Binding-site contacts:
Ligand atom C4 contacts residue THR120 of chain 9.C at 4.4 Å.
Ligand atom C8 contacts residue TYR90 of chain 9.C at 3.5 Å (hydrophobic).
Ligand atom O5 contacts residue THR120 of chain 9.C at 3.2 Å (h-bond).
Ligand atom N2 contacts residue ASN118 of chain 9.C at 2.9 Å (h-bond).
Ligand atom C3 contacts residue ASN118 of chain 9.C at 3.8 Å.
Ligand atom C2 contacts residue SER66 of chain 9.C at 4.5 Å.
Ligand atom C7 contacts residue TYR90 of chain 9.C at 4.5 Å (hydrophobic).
Ligand atom N2 contacts residue TYR90 of chain 9.C at 4.3 Å.
Ligand atom N2 contacts residue SER66 of chain 9.C at 4.3 Å.
Ligand atom O5 contacts residue THR89 of chain 9.C at 4.2 Å.
Ligand atom C1 contacts residue ASN118 of chain 9.C at 1.5 Å.
Ligand atom O5 contacts residue ASN118 of chain 9.C at 2.4 Å (h-bond).
Ligand atom C7 contacts residue SER66 of chain 9.C at 3.5 Å.
Ligand atom C5 contacts residue THR120 of chain 9.C at 3.8 Å.
Ligand atom C1 contacts residue THR120 of chain 9.C at 4.3 Å.
Ligand atom C6 contacts residue THR120 of chain 9.C at 3.4 Å.
Ligand atom C2 contacts residue ASN118 of chain 9.C at 2.5 Å.
Ligand atom C8 contacts residue ASP67 of chain 9.C at 3.9 Å.
Ligand atom C5 contacts residue THR89 of chain 9.C at 4.4 Å.
Ligand atom C6 contacts residue THR89 of chain 9.C at 4.4 Å.
Ligand atom C7 contacts residue ASN118 of chain 9.C at 3.5 Å.
Ligand atom C5 contacts residue ASN118 of chain 9.C at 3.7 Å.
Ligand atom O7 contacts residue ASN118 of chain 9.C at 4.0 Å.
Ligand atom C1 contacts residue THR89 of chain 9.C at 4.1 Å.
Ligand atom C4 contacts residue ASN118 of chain 9.C at 4.2 Å.
Ligand atom C8 contacts residue SER66 of chain 9.C at 4.0 Å.
Ligand atom C8 contacts residue ASN118 of chain 9.C at 4.2 Å.
Ligand atom O6 contacts residue THR89 of chain 9.C at 4.0 Å.
Ligand atom O7 contacts residue SER66 of chain 9.C at 3.0 Å (h-bond).

The small molecule below binds the protein below.
Small molecule (SMILES): CC(=O)N[C@@H]1[C@@H](O)[C@H](O)[C@@H](CO)O[C@H]1O

Sequence of chain 9.C:
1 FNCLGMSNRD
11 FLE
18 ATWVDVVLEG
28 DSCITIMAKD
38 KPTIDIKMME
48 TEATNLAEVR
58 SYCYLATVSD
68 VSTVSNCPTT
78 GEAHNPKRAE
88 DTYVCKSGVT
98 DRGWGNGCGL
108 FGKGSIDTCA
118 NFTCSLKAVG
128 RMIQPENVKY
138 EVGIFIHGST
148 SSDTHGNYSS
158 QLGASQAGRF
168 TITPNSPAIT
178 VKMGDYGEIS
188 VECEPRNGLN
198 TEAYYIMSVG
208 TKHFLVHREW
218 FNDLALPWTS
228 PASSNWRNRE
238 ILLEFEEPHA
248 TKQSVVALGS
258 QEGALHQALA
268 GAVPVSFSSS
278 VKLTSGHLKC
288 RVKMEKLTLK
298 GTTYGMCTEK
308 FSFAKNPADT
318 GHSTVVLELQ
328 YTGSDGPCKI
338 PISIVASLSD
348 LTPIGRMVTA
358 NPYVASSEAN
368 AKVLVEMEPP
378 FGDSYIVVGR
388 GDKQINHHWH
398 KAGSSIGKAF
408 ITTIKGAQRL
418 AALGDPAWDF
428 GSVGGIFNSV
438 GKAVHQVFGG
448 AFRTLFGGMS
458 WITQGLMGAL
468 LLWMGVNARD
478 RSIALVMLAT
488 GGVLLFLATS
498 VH